Binding-site contacts:
Ligand atom C8 contacts residue PRO240 of chain 1.B at 3.7 Å (hydrophobic).
Ligand atom O6 contacts residue ASN241 of chain 1.B at 3.4 Å (h-bond).
Ligand atom C2 contacts residue ASN241 of chain 1.B at 2.4 Å.
Ligand atom C1 contacts residue ASN241 of chain 1.B at 1.4 Å.
Ligand atom N2 contacts residue ASN241 of chain 1.B at 2.9 Å (h-bond).
Ligand atom C8 contacts residue ASN241 of chain 1.B at 3.7 Å.
Ligand atom C6 contacts residue ASN241 of chain 1.B at 4.1 Å.
Ligand atom C4 contacts residue ASN241 of chain 1.B at 4.2 Å.
Ligand atom C5 contacts residue ASN241 of chain 1.B at 3.7 Å.
Ligand atom O5 contacts residue ASN241 of chain 1.B at 2.4 Å (h-bond).
Ligand atom C7 contacts residue ASN241 of chain 1.B at 3.0 Å.
Ligand atom C3 contacts residue ASN241 of chain 1.B at 3.8 Å.
Ligand atom O7 contacts residue ASN241 of chain 1.B at 3.4 Å (h-bond).

The protein below binds the small molecule below.
Small molecule (SMILES): CC(=O)N[C@@H]1[C@@H](O)[C@H](O)[C@@H](CO)O[C@H]1O

Sequence of chain 1.B:
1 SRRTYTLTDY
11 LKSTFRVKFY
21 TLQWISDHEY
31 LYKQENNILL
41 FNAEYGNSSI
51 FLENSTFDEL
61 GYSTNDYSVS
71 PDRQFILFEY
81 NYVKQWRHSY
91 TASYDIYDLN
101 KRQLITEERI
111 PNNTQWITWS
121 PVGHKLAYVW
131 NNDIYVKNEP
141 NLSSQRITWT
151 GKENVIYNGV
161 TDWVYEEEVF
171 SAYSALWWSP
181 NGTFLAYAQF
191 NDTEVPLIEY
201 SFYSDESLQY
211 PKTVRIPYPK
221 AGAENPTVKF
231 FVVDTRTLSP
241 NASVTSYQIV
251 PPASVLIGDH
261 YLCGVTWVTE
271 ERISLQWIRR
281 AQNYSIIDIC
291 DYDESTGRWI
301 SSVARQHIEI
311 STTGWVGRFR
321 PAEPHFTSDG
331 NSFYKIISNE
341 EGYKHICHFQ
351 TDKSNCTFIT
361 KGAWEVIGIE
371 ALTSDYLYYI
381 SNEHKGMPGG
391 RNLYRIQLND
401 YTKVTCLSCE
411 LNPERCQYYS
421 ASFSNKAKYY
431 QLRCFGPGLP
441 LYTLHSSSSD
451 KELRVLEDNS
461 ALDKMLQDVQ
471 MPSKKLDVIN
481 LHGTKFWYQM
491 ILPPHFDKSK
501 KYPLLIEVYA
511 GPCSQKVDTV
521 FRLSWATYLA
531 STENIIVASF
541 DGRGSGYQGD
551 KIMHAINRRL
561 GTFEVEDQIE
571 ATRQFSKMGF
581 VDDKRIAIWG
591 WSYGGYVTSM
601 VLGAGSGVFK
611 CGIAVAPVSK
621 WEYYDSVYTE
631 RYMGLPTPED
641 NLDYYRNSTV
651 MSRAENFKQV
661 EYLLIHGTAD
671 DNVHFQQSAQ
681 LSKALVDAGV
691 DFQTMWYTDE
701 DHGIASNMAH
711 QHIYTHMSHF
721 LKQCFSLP